Binding-site contacts:
Ligand atom C4 contacts residue ASN798 of chain 1.A at 4.2 Å.
Ligand atom C1 contacts residue ASN798 of chain 1.A at 1.4 Å.
Ligand atom O5 contacts residue ASN798 of chain 1.A at 2.4 Å (h-bond).
Ligand atom C3 contacts residue ASN798 of chain 1.A at 3.8 Å.
Ligand atom O7 contacts residue ASN798 of chain 1.A at 4.3 Å.
Ligand atom C1 contacts residue SER800 of chain 1.A at 3.4 Å.
Ligand atom C2 contacts residue ASN798 of chain 1.A at 2.5 Å.
Ligand atom C5 contacts residue SER800 of chain 1.A at 3.6 Å.
Ligand atom C6 contacts residue SER800 of chain 1.A at 4.4 Å.
Ligand atom N2 contacts residue ASN798 of chain 1.A at 2.9 Å (h-bond).
Ligand atom O5 contacts residue SER800 of chain 1.A at 3.5 Å (h-bond).
Ligand atom C5 contacts residue ASN798 of chain 1.A at 3.7 Å.
Ligand atom C6 contacts residue GLN801 of chain 1.A at 4.0 Å.
Ligand atom C7 contacts residue ASN798 of chain 1.A at 3.9 Å.

Sequence of chain 1.A:
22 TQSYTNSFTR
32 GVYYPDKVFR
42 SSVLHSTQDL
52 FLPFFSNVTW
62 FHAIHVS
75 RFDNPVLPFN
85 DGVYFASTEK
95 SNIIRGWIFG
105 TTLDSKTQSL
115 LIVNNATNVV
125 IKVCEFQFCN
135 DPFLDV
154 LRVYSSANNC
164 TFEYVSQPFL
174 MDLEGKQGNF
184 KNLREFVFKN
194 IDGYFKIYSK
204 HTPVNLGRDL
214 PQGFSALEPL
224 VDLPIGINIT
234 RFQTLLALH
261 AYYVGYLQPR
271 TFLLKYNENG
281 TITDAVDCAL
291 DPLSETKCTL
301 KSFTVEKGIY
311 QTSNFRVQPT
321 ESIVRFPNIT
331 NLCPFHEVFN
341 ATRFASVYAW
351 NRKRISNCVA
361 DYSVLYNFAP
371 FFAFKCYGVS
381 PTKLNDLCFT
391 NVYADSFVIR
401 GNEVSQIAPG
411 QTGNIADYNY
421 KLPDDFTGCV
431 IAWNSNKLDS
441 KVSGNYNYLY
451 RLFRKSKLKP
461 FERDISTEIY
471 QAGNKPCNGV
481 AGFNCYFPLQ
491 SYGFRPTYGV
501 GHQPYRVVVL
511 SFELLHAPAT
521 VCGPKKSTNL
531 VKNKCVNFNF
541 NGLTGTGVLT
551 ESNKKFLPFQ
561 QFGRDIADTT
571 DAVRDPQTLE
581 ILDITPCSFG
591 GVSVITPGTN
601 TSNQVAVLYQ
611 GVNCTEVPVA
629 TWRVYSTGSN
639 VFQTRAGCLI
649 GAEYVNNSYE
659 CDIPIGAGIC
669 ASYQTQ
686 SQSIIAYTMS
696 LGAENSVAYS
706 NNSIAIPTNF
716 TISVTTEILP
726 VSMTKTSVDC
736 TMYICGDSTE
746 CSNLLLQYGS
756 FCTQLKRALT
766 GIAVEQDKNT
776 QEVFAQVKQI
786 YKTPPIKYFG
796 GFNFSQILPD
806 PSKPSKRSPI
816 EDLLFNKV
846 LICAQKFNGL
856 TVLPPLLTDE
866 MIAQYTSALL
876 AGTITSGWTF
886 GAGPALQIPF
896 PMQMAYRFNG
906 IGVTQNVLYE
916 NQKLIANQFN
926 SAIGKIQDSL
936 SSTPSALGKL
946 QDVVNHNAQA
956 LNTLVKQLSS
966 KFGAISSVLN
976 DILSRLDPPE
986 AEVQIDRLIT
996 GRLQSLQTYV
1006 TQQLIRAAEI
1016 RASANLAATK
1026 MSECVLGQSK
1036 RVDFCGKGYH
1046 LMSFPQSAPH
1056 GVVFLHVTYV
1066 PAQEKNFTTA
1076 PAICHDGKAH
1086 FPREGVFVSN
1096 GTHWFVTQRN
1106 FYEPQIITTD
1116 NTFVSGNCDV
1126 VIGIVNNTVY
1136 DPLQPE

A protein and the small-molecule ligand that binds it are described below.
Small molecule (SMILES): CC(=O)N[C@H]1[C@H](O[C@H]2[C@H](O)[C@@H](NC(C)=O)CO[C@@H]2CO)O[C@H](CO)[C@@H](O)[C@@H]1O